Binding-site contacts:
Ligand atom CB contacts residue LYS104 of chain 1.A at 3.3 Å.
Ligand atom N4 contacts residue TYR366 of chain 1.A at 2.8 Å (h-bond).
Ligand atom O1 contacts residue THR129 of chain 1.A at 3.2 Å (h-bond).
Ligand atom O6 contacts residue TYR366 of chain 1.A at 3.3 Å (h-bond).
Ligand atom O8 contacts residue PRO105 of chain 1.A at 3.3 Å.
Ligand atom O4 contacts residue CYS103 of chain 1.A at 3.2 Å (h-bond).
Ligand atom O9 contacts residue TYR125 of chain 1.A at 3.9 Å.
Ligand atom O6 contacts residue GLU295 of chain 1.A at 3.5 Å (salt-bridge).
Ligand atom N4 contacts residue ILE297 of chain 1.A at 3.7 Å.
Ligand atom O5 contacts residue ILE297 of chain 1.A at 3.8 Å.
Ligand atom CK contacts residue TYR366 of chain 1.A at 3.7 Å (hydrophobic).
Ligand atom O6 contacts residue GLU164 of chain 1.A at 3.5 Å (salt-bridge).
Ligand atom CG contacts residue LYS104 of chain 1.A at 3.8 Å.
Ligand atom O4 contacts residue SER106 of chain 1.A at 2.9 Å.
Ligand atom O4 contacts residue LYS104 of chain 1.A at 3.9 Å.
Ligand atom O6 contacts residue ARG220 of chain 1.A at 3.2 Å (salt-bridge).
Ligand atom CJ contacts residue ILE297 of chain 1.A at 3.8 Å (hydrophobic).
Ligand atom N2 contacts residue LYS104 of chain 1.A at 2.7 Å (salt-bridge).
Ligand atom O3 contacts residue LYS104 of chain 1.A at 3.1 Å (salt-bridge).
Ligand atom O9 contacts residue ARG300 of chain 1.A at 3.8 Å.
Ligand atom N2 contacts residue CYS103 of chain 1.A at 3.6 Å (h-bond).
Ligand atom C1 contacts residue EEM1 of chain 1.C at 3.6 Å.
Ligand atom CL contacts residue SER106 of chain 1.A at 3.8 Å.
Ligand atom CJ contacts residue EEM1 of chain 1.C at 3.9 Å.
Ligand atom C8 contacts residue TYR125 of chain 1.A at 3.3 Å (hydrophobic).
Ligand atom CF contacts residue CYS103 of chain 1.A at 3.6 Å (hydrophobic).
Ligand atom C6 contacts residue SO41 of chain 1.I at 3.7 Å.
Ligand atom O6 contacts residue SER106 of chain 1.A at 3.2 Å.
Ligand atom O5 contacts residue TYR366 of chain 1.A at 3.8 Å.
Ligand atom N3 contacts residue ILE297 of chain 1.A at 3.5 Å.
Ligand atom CH contacts residue TYR125 of chain 1.A at 3.9 Å (hydrophobic).
Ligand atom CL contacts residue TYR366 of chain 1.A at 3.5 Å (hydrophobic).
Ligand atom CE contacts residue TYR125 of chain 1.A at 3.8 Å (hydrophobic).
Ligand atom C3 contacts residue ILE297 of chain 1.A at 3.7 Å (hydrophobic).
Ligand atom CG contacts residue CYS103 of chain 1.A at 3.5 Å (hydrophobic).
Ligand atom CA contacts residue TYR125 of chain 1.A at 3.6 Å (hydrophobic).
Ligand atom C1 contacts residue VAL199 of chain 1.A at 3.6 Å (hydrophobic).
Ligand atom O5 contacts residue PRO105 of chain 1.A at 3.6 Å.
Ligand atom CJ contacts residue TYR125 of chain 1.A at 3.6 Å (hydrophobic).
Ligand atom CK contacts residue ILE297 of chain 1.A at 3.5 Å (hydrophobic).

Sequence of chain 1.A:
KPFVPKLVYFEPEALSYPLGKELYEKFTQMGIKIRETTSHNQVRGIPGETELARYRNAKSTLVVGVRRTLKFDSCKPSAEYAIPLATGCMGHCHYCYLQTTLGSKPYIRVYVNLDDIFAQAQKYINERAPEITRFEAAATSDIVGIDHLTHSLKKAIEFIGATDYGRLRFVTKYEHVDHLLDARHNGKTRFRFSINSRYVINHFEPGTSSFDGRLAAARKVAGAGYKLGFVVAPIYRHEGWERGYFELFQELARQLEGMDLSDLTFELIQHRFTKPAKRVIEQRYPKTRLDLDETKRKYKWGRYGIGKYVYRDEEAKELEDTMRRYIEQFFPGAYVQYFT

The protein below binds the small molecule below.
Small molecule (SMILES): C[C@@]1(Cc2cn([C@H]3C[C@H](O)[C@@H](CO)O3)c(=O)[nH]c2=O)CN([C@H]2C[C@H](O)[C@@H](CO)O2)C(=O)NC1=O